Binding-site contacts:
Ligand atom N3 contacts residue 35G1 of chain 1.F at 3.8 Å.
Ligand atom C8 contacts residue 35G1 of chain 1.F at 3.5 Å.
Ligand atom C4 contacts residue 35G1 of chain 1.F at 3.6 Å.
Ligand atom C1' contacts residue 35G1 of chain 1.F at 4.2 Å.
Ligand atom N7 contacts residue 35G1 of chain 1.F at 3.2 Å.
Ligand atom N1 contacts residue 35G1 of chain 1.F at 3.6 Å (h-bond).
Ligand atom C2 contacts residue 35G1 of chain 1.F at 3.8 Å.
Ligand atom C6 contacts residue 35G1 of chain 1.F at 3.4 Å.
Ligand atom N2 contacts residue 35G1 of chain 1.F at 4.0 Å.
Ligand atom O6 contacts residue 35G1 of chain 1.F at 3.6 Å (h-bond).
Ligand atom N9 contacts residue 35G1 of chain 1.F at 3.6 Å (h-bond).
Ligand atom C2' contacts residue 35G1 of chain 1.F at 3.6 Å.
Ligand atom C5 contacts residue 35G1 of chain 1.F at 3.5 Å.
Ligand atom O2' contacts residue 35G1 of chain 1.F at 3.9 Å.

This protein binds this small molecule.
Small molecule (SMILES): Nc1nc2c(ncn2[C@@H]2O[C@@H]3CO[P](=O)(O)O[C@H]3[C@H]2O)c(=O)[nH]1